Binding-site contacts:
Ligand atom O2 contacts residue MN1 of chain 1.E at 2.2 Å.
Ligand atom C5 contacts residue LYS171 of chain 1.A at 3.5 Å.
Ligand atom C1 contacts residue TYR144 of chain 1.A at 3.9 Å (hydrophobic).
Ligand atom O5 contacts residue HIS217 of chain 1.A at 3.1 Å (h-bond).
Ligand atom O2 contacts residue THR232 of chain 1.A at 4.1 Å.
Ligand atom C3 contacts residue TRP173 of chain 1.A at 4.0 Å (hydrophobic).
Ligand atom C3 contacts residue HIS230 of chain 1.A at 3.7 Å.
Ligand atom C2 contacts residue MN1 of chain 1.E at 2.9 Å.
Ligand atom O5 contacts residue MN1 of chain 1.E at 2.2 Å.
Ligand atom O1 contacts residue MN1 of chain 1.E at 4.2 Å.
Ligand atom O4 contacts residue ALA219 of chain 1.A at 3.9 Å.
Ligand atom C2 contacts residue TYR144 of chain 1.A at 4.2 Å (hydrophobic).
Ligand atom C1 contacts residue HIS217 of chain 1.A at 3.9 Å.
Ligand atom C5 contacts residue ALA219 of chain 1.A at 4.2 Å (hydrophobic).
Ligand atom O5 contacts residue HIS156 of chain 1.A at 3.0 Å.
Ligand atom C2 contacts residue HIS217 of chain 1.A at 3.7 Å.
Ligand atom O2 contacts residue TYR144 of chain 1.A at 4.0 Å.
Ligand atom O3 contacts residue HIS230 of chain 1.A at 3.3 Å.
Ligand atom C1 contacts residue HIS230 of chain 1.A at 4.2 Å.
Ligand atom C2 contacts residue TRP173 of chain 1.A at 4.2 Å (hydrophobic).
Ligand atom O4 contacts residue LYS171 of chain 1.A at 3.7 Å.
Ligand atom O1 contacts residue HIS230 of chain 1.A at 3.2 Å (h-bond).
Ligand atom C4 contacts residue LEU153 of chain 1.A at 4.1 Å (hydrophobic).
Ligand atom O1 contacts residue ILE164 of chain 1.A at 4.0 Å.
Ligand atom O4 contacts residue LEU153 of chain 1.A at 3.7 Å.
Ligand atom O2 contacts residue ASP158 of chain 1.A at 3.4 Å (salt-bridge).
Ligand atom C1 contacts residue MN1 of chain 1.E at 3.0 Å.
Ligand atom O1 contacts residue THR232 of chain 1.A at 2.6 Å (h-bond).
Ligand atom O3 contacts residue ALA219 of chain 1.A at 4.0 Å.
Ligand atom C5 contacts residue HIS230 of chain 1.A at 4.4 Å.
Ligand atom C2 contacts residue HIS156 of chain 1.A at 4.2 Å.
Ligand atom O1 contacts residue TYR144 of chain 1.A at 3.5 Å.
Ligand atom O5 contacts residue LEU153 of chain 1.A at 4.0 Å.
Ligand atom C1 contacts residue THR232 of chain 1.A at 3.7 Å.
Ligand atom C1 contacts residue TRP173 of chain 1.A at 4.2 Å (hydrophobic).
Ligand atom O3 contacts residue LYS171 of chain 1.A at 2.6 Å (salt-bridge).
Ligand atom O4 contacts residue GLY152 of chain 1.A at 4.2 Å.
Ligand atom O1 contacts residue TRP173 of chain 1.A at 4.0 Å.
Ligand atom O2 contacts residue HIS217 of chain 1.A at 3.4 Å (h-bond).
Ligand atom C3 contacts residue TYR144 of chain 1.A at 4.1 Å (hydrophobic).

Sequence of chain 1.C:
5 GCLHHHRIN

A protein and the small-molecule ligand that binds it are described below.
Small molecule (SMILES): O=C(O)CCC(=O)C(=O)O

Sequence of chain 1.A:
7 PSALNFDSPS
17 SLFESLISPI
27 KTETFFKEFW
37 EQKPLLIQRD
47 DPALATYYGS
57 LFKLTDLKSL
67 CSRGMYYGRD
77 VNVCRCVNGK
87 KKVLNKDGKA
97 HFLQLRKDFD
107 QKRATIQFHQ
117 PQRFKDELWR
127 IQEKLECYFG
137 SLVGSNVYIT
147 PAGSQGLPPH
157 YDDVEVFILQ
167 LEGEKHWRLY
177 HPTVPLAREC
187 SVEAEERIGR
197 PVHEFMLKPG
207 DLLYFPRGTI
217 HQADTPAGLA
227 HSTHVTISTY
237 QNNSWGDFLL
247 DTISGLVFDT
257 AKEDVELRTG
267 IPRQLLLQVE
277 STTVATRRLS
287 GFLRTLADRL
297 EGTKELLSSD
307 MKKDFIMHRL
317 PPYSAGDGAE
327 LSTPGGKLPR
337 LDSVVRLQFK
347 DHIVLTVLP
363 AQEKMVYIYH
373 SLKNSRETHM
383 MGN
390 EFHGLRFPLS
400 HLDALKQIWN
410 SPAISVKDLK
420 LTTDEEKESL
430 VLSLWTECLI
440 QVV